A protein and the small-molecule ligand that binds it are described below.
Small molecule (SMILES): CC(=O)N[C@@H]1[C@@H](O)[C@H](O)[C@@H](CO)O[C@H]1O

Sequence of chain 1.E:
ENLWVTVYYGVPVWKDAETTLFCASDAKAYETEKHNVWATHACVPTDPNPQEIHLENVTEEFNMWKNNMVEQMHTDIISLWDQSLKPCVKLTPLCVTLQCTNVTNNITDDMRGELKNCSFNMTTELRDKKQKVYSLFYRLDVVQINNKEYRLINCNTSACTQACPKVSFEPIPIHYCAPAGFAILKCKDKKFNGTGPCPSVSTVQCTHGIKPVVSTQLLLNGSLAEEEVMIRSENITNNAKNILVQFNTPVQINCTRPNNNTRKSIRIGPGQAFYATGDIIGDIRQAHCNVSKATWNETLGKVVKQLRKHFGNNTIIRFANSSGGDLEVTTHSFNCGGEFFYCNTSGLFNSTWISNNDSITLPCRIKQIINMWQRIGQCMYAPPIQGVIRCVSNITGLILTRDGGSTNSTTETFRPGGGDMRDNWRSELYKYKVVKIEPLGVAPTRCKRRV

Binding-site contacts:
Ligand atom C7 contacts residue ASN308 of chain 1.E at 3.1 Å.
Ligand atom C8 contacts residue ASN308 of chain 1.E at 3.5 Å.
Ligand atom C8 contacts residue LYS304 of chain 1.E at 4.3 Å.
Ligand atom C5 contacts residue TRP364 of chain 1.E at 4.3 Å (hydrophobic).
Ligand atom C3 contacts residue ASN308 of chain 1.E at 3.8 Å.
Ligand atom C2 contacts residue ASN308 of chain 1.E at 2.5 Å.
Ligand atom C1 contacts residue ASN308 of chain 1.E at 1.4 Å.
Ligand atom O5 contacts residue ASN308 of chain 1.E at 2.4 Å (h-bond).
Ligand atom O7 contacts residue ASN308 of chain 1.E at 3.4 Å (h-bond).
Ligand atom C4 contacts residue ASN308 of chain 1.E at 4.2 Å.
Ligand atom N2 contacts residue ASN308 of chain 1.E at 2.7 Å (h-bond).
Ligand atom C5 contacts residue ASN308 of chain 1.E at 3.7 Å.
Ligand atom C1 contacts residue TRP364 of chain 1.E at 4.0 Å (hydrophobic).